A small-molecule ligand and the protein it binds are described below.
Small molecule (SMILES): CN1CC[C@H](c2c(O)cc(O)c3c(=O)cc(-c4ccccc4Cl)oc23)[C@H](O)C1

Sequence of chain 2.A:
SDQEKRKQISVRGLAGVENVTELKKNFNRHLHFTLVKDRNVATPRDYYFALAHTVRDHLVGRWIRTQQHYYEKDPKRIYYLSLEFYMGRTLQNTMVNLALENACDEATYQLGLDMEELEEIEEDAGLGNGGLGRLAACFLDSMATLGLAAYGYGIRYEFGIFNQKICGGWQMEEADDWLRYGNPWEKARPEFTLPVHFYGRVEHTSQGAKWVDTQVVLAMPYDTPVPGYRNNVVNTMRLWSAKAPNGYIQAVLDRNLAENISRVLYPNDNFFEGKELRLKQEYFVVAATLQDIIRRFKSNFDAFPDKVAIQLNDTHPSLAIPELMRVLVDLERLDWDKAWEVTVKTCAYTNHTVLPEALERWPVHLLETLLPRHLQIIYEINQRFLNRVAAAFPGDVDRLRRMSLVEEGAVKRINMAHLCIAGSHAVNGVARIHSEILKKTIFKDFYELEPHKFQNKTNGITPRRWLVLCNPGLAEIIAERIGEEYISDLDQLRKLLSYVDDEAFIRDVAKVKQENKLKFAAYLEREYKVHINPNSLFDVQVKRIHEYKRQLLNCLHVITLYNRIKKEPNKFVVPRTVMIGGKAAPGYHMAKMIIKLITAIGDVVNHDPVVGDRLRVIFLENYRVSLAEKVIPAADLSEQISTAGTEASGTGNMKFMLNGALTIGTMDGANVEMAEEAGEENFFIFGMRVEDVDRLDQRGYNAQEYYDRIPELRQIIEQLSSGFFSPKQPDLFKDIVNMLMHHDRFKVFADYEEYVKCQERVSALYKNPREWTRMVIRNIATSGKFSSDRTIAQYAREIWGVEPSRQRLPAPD

Binding-site contacts:
Ligand atom O1 contacts residue PHE285 of chain 2.A at 3.6 Å.
Ligand atom CL1 contacts residue GLU572 of chain 2.A at 3.6 Å.
Ligand atom C9 contacts residue PHE285 of chain 2.A at 3.5 Å (hydrophobic).
Ligand atom C10 contacts residue TYR613 of chain 2.A at 3.8 Å (hydrophobic).
Ligand atom C5 contacts residue TYR613 of chain 2.A at 3.7 Å (hydrophobic).
Ligand atom C2 contacts residue PHE285 of chain 2.A at 3.6 Å (hydrophobic).
Ligand atom C26 contacts residue GLU382 of chain 2.A at 3.6 Å.
Ligand atom C4 contacts residue TYR613 of chain 2.A at 3.4 Å (hydrophobic).
Ligand atom C24 contacts residue LEU380 of chain 2.A at 3.8 Å (hydrophobic).
Ligand atom O4 contacts residue ALA610 of chain 2.A at 3.4 Å.
Ligand atom C6 contacts residue GLY612 of chain 2.A at 3.0 Å.
Ligand atom C2 contacts residue TYR613 of chain 2.A at 3.9 Å (hydrophobic).
Ligand atom O4 contacts residue TYR613 of chain 2.A at 3.4 Å.
Ligand atom C23 contacts residue PHE771 of chain 2.A at 3.9 Å (hydrophobic).
Ligand atom C3 contacts residue TYR613 of chain 2.A at 3.5 Å (hydrophobic).
Ligand atom C23 contacts residue GLU382 of chain 2.A at 3.5 Å.
Ligand atom O5 contacts residue ALA610 of chain 2.A at 3.5 Å.
Ligand atom C5 contacts residue PHE285 of chain 2.A at 3.7 Å (hydrophobic).
Ligand atom C4 contacts residue PHE285 of chain 2.A at 3.4 Å (hydrophobic).
Ligand atom O7 contacts residue GLY612 of chain 2.A at 3.9 Å.
Ligand atom C5 contacts residue GLY612 of chain 2.A at 3.7 Å.
Ligand atom C25 contacts residue LEU380 of chain 2.A at 3.7 Å (hydrophobic).
Ligand atom C25 contacts residue GLU382 of chain 2.A at 3.4 Å.
Ligand atom O5 contacts residue GLY612 of chain 2.A at 3.4 Å.
Ligand atom C24 contacts residue GLU382 of chain 2.A at 3.1 Å.
Ligand atom C3 contacts residue PHE285 of chain 2.A at 3.5 Å (hydrophobic).
Ligand atom C22 contacts residue TYR613 of chain 2.A at 3.7 Å (hydrophobic).
Ligand atom C6 contacts residue PHE285 of chain 2.A at 3.9 Å (hydrophobic).
Ligand atom C21 contacts residue GLU382 of chain 2.A at 3.9 Å.
Ligand atom C26 contacts residue ASN284 of chain 2.A at 3.4 Å.
Ligand atom C25 contacts residue ASN284 of chain 2.A at 3.7 Å.
Ligand atom C6 contacts residue TYR613 of chain 2.A at 3.9 Å (hydrophobic).
Ligand atom C8 contacts residue PHE285 of chain 2.A at 3.8 Å (hydrophobic).
Ligand atom C7 contacts residue GLY612 of chain 2.A at 3.8 Å.
Ligand atom C23 contacts residue ARG770 of chain 2.A at 3.5 Å.
Ligand atom O4 contacts residue PHE285 of chain 2.A at 3.6 Å.
Ligand atom C24 contacts residue PHE771 of chain 2.A at 3.9 Å (hydrophobic).
Ligand atom C10 contacts residue PHE285 of chain 2.A at 3.6 Å (hydrophobic).
Ligand atom O5 contacts residue TYR613 of chain 2.A at 3.3 Å (h-bond).
Ligand atom CL1 contacts residue TYR613 of chain 2.A at 3.4 Å.